Binding-site contacts:
Ligand atom O1 contacts residue HIS55 of chain 1.A at 3.1 Å.
Ligand atom C5 contacts residue MH01 of chain 1.C at 3.5 Å.
Ligand atom O1 contacts residue PHE35 of chain 1.A at 3.9 Å.
Ligand atom C2 contacts residue PHE21 of chain 1.A at 3.7 Å (hydrophobic).
Ligand atom C4 contacts residue MH01 of chain 1.C at 4.4 Å.
Ligand atom C1 contacts residue THR56 of chain 1.A at 4.5 Å.
Ligand atom C4 contacts residue VAL59 of chain 1.A at 3.7 Å (hydrophobic).
Ligand atom BR4 contacts residue VAL59 of chain 1.A at 3.9 Å.
Ligand atom C6 contacts residue MH01 of chain 1.C at 3.4 Å.
Ligand atom O1 contacts residue MH01 of chain 1.C at 3.0 Å (h-bond).
Ligand atom C6 contacts residue PHE35 of chain 1.A at 3.4 Å (hydrophobic).
Ligand atom C5 contacts residue PHE35 of chain 1.A at 3.6 Å (hydrophobic).
Ligand atom C2 contacts residue PHE35 of chain 1.A at 4.4 Å (hydrophobic).
Ligand atom C2 contacts residue THR56 of chain 1.A at 3.6 Å.
Ligand atom C3 contacts residue THR56 of chain 1.A at 4.1 Å.
Ligand atom C4 contacts residue PHE21 of chain 1.A at 3.7 Å (hydrophobic).
Ligand atom C2 contacts residue VAL59 of chain 1.A at 3.7 Å (hydrophobic).
Ligand atom BR4 contacts residue PHE21 of chain 1.A at 3.9 Å.
Ligand atom O1 contacts residue VAL59 of chain 1.A at 4.3 Å.
Ligand atom C4 contacts residue PHE35 of chain 1.A at 4.2 Å (hydrophobic).
Ligand atom O1 contacts residue THR56 of chain 1.A at 4.3 Å.
Ligand atom BR4 contacts residue MH01 of chain 1.C at 4.0 Å.
Ligand atom C3 contacts residue VAL59 of chain 1.A at 3.8 Å (hydrophobic).
Ligand atom C2 contacts residue HIS55 of chain 1.A at 4.2 Å.
Ligand atom C5 contacts residue VAL59 of chain 1.A at 3.6 Å (hydrophobic).
Ligand atom C1 contacts residue MH01 of chain 1.C at 3.9 Å.
Ligand atom BR4 contacts residue LEU100 of chain 1.A at 3.8 Å.
Ligand atom C1 contacts residue PHE21 of chain 1.A at 4.5 Å (hydrophobic).
Ligand atom C1 contacts residue PHE35 of chain 1.A at 3.6 Å (hydrophobic).
Ligand atom C6 contacts residue VAL59 of chain 1.A at 3.5 Å (hydrophobic).
Ligand atom C1 contacts residue HIS55 of chain 1.A at 4.2 Å.
Ligand atom C3 contacts residue PHE21 of chain 1.A at 3.4 Å (hydrophobic).
Ligand atom C1 contacts residue VAL59 of chain 1.A at 3.6 Å (hydrophobic).

Sequence of chain 1.A:
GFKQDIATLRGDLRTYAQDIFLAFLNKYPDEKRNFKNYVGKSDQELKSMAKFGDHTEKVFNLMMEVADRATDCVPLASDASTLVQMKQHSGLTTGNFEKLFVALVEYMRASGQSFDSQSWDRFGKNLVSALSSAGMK

This small molecule binds to this protein.
Small molecule (SMILES): Oc1ccc(Br)cc1